This small molecule binds to this protein.
Small molecule (SMILES): Clc1cc(C[NH2+]CCc2c[nH]cn2)ccc1-c1ccccc1

Binding-site contacts:
Ligand atom C8 contacts residue ASN141 of chain 1.A at 3.7 Å.
Ligand atom N contacts residue PRO182 of chain 1.A at 3.1 Å (h-bond).
Ligand atom C17 contacts residue MET244 of chain 1.A at 3.8 Å (hydrophobic).
Ligand atom C14 contacts residue TYR159 of chain 1.A at 3.5 Å (hydrophobic).
Ligand atom C5 contacts residue HIS183 of chain 1.A at 3.3 Å.
Ligand atom C16 contacts residue MET248 of chain 1.A at 3.1 Å (hydrophobic).
Ligand atom C11 contacts residue ILE187 of chain 1.A at 3.9 Å (hydrophobic).
Ligand atom C6 contacts residue HIS183 of chain 1.A at 3.5 Å.
Ligand atom C13 contacts residue ILE187 of chain 1.A at 3.9 Å (hydrophobic).
Ligand atom C3 contacts residue PHE144 of chain 1.A at 4.0 Å (hydrophobic).
Ligand atom C2 contacts residue PRO182 of chain 1.A at 3.7 Å (hydrophobic).
Ligand atom C3 contacts residue PRO182 of chain 1.A at 3.3 Å (hydrophobic).
Ligand atom C15 contacts residue MET248 of chain 1.A at 3.8 Å (hydrophobic).
Ligand atom C4 contacts residue PRO182 of chain 1.A at 3.7 Å (hydrophobic).
Ligand atom C3 contacts residue VAL185 of chain 1.A at 3.7 Å (hydrophobic).
Ligand atom C15 contacts residue MET160 of chain 1.A at 3.8 Å (hydrophobic).
Ligand atom C9 contacts residue VAL185 of chain 1.A at 3.5 Å (hydrophobic).
Ligand atom C4 contacts residue ASN141 of chain 1.A at 3.4 Å.
Ligand atom CL contacts residue LEU151 of chain 1.A at 3.7 Å.
Ligand atom C10 contacts residue VAL185 of chain 1.A at 3.9 Å (hydrophobic).
Ligand atom N contacts residue ASN141 of chain 1.A at 3.8 Å.
Ligand atom C6 contacts residue MET186 of chain 1.A at 3.6 Å (hydrophobic).
Ligand atom C7 contacts residue MET186 of chain 1.A at 3.1 Å (hydrophobic).
Ligand atom C15 contacts residue ILE156 of chain 1.A at 3.9 Å (hydrophobic).
Ligand atom C5 contacts residue PRO182 of chain 1.A at 3.2 Å (hydrophobic).
Ligand atom C17 contacts residue MET248 of chain 1.A at 3.4 Å (hydrophobic).
Ligand atom N1 contacts residue HIS183 of chain 1.A at 3.1 Å (h-bond).
Ligand atom CL contacts residue MET248 of chain 1.A at 3.5 Å.
Ligand atom C5 contacts residue VAL185 of chain 1.A at 3.6 Å (hydrophobic).
Ligand atom C10 contacts residue MET244 of chain 1.A at 4.1 Å (hydrophobic).
Ligand atom C9 contacts residue PRO182 of chain 1.A at 3.2 Å (hydrophobic).
Ligand atom C16 contacts residue MET160 of chain 1.A at 4.1 Å (hydrophobic).
Ligand atom C13 contacts residue TYR159 of chain 1.A at 3.9 Å (hydrophobic).
Ligand atom N2 contacts residue MET186 of chain 1.A at 3.9 Å.
Ligand atom N contacts residue VAL185 of chain 1.A at 2.6 Å (h-bond).
Ligand atom C4 contacts residue VAL185 of chain 1.A at 3.4 Å (hydrophobic).
Ligand atom N1 contacts residue MET186 of chain 1.A at 2.9 Å.
Ligand atom C8 contacts residue MET186 of chain 1.A at 4.1 Å (hydrophobic).
Ligand atom C2 contacts residue VAL185 of chain 1.A at 3.9 Å (hydrophobic).
Ligand atom C10 contacts residue ILE187 of chain 1.A at 4.0 Å (hydrophobic).

Sequence of chain 1.A:
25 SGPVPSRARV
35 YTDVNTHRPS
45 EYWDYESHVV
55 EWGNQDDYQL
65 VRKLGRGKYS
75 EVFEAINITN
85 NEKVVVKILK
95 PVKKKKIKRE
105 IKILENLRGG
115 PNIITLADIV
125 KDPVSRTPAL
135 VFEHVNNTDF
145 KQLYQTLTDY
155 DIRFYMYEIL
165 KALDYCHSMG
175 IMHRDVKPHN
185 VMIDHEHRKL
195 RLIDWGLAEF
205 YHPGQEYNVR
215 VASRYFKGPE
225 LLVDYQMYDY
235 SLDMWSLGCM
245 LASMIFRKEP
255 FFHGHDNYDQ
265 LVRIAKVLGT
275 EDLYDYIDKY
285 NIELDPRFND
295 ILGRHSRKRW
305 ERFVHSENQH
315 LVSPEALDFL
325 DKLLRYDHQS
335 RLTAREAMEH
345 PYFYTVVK